A small-molecule ligand and the protein it binds are described below.
Small molecule (SMILES): Cc1cc(Cl)c(OCCOc2ccc(C3=C(C(=O)N(Cc4cccc(C)c4C)C4CC4)[C@H]4CNC[C@@H](C3)N4)cc2)c(Cl)c1

Binding-site contacts:
Ligand atom C2 contacts residue ASP125 of chain 1.B at 3.5 Å.
Ligand atom CL1 contacts residue VAL111 of chain 1.B at 3.4 Å.
Ligand atom C25 contacts residue ASP38 of chain 1.B at 3.3 Å.
Ligand atom CL9 contacts residue VAL127 of chain 1.B at 3.3 Å.
Ligand atom C4 contacts residue ASP125 of chain 1.B at 2.9 Å.
Ligand atom C35 contacts residue VAL36 of chain 1.B at 3.7 Å (hydrophobic).
Ligand atom C14 contacts residue LEU81 of chain 1.B at 3.4 Å (hydrophobic).
Ligand atom C16 contacts residue LEU81 of chain 1.B at 3.7 Å (hydrophobic).
Ligand atom CL9 contacts residue PHE119 of chain 1.B at 3.6 Å.
Ligand atom C25 contacts residue ASP226 of chain 1.B at 3.5 Å.
Ligand atom C35 contacts residue GLY228 of chain 1.B at 3.7 Å.
Ligand atom C6 contacts residue PHE119 of chain 1.B at 3.6 Å (hydrophobic).
Ligand atom O5 contacts residue VAL127 of chain 1.B at 3.6 Å.
Ligand atom C41 contacts residue SER230 of chain 1.B at 3.7 Å.
Ligand atom C10 contacts residue PHE119 of chain 1.B at 3.7 Å (hydrophobic).
Ligand atom C25 contacts residue GLY40 of chain 1.B at 3.5 Å.
Ligand atom O13 contacts residue LEU81 of chain 1.B at 3.4 Å.
Ligand atom C20 contacts residue ASP38 of chain 1.B at 3.6 Å.
Ligand atom N28 contacts residue ASP226 of chain 1.B at 2.9 Å (salt-bridge).
Ligand atom C11 contacts residue PHE124 of chain 1.B at 3.5 Å (hydrophobic).
Ligand atom C34 contacts residue VAL127 of chain 1.B at 3.6 Å (hydrophobic).
Ligand atom C37 contacts residue PHE124 of chain 1.B at 3.8 Å (hydrophobic).
Ligand atom CL1 contacts residue VAL46 of chain 1.B at 3.7 Å.
Ligand atom C11 contacts residue ASP125 of chain 1.B at 3.7 Å.
Ligand atom N28 contacts residue ASP38 of chain 1.B at 3.1 Å (salt-bridge).
Ligand atom C7 contacts residue ASP125 of chain 1.B at 3.4 Å.
Ligand atom C29 contacts residue ASP226 of chain 1.B at 3.4 Å.
Ligand atom C38 contacts residue GLY228 of chain 1.B at 3.7 Å.
Ligand atom C24 contacts residue ASP226 of chain 1.B at 3.6 Å.
Ligand atom C35 contacts residue ASP38 of chain 1.B at 3.8 Å.
Ligand atom C10 contacts residue PHE124 of chain 1.B at 3.7 Å (hydrophobic).
Ligand atom C22 contacts residue ASP38 of chain 1.B at 3.2 Å.
Ligand atom C40 contacts residue PRO118 of chain 1.B at 3.8 Å (hydrophobic).
Ligand atom O5 contacts residue TRP45 of chain 1.B at 3.8 Å.
Ligand atom C24 contacts residue GLY228 of chain 1.B at 3.5 Å.
Ligand atom C30 contacts residue ASP226 of chain 1.B at 3.5 Å.
Ligand atom C11 contacts residue HIS61 of chain 1.B at 3.4 Å.
Ligand atom C34 contacts residue PHE124 of chain 1.B at 3.8 Å (hydrophobic).
Ligand atom C43 contacts residue GLN19 of chain 1.B at 3.7 Å.
Ligand atom C12 contacts residue TRP45 of chain 1.B at 3.6 Å (hydrophobic).

Sequence of chain 1.B:
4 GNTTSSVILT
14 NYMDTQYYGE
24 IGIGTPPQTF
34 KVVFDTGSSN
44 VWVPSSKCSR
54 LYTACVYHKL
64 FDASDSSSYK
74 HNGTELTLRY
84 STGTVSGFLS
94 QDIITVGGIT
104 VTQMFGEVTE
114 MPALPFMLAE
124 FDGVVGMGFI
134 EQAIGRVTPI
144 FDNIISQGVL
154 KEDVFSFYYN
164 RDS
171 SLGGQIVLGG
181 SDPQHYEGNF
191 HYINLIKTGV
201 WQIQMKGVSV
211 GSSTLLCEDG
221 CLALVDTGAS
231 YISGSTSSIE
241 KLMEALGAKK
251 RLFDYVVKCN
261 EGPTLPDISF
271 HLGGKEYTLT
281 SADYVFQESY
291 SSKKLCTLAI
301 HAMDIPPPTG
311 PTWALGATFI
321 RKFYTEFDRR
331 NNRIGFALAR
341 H